Binding-site contacts:
Ligand atom CG contacts residue TYR14 of chain 1.K at 3.7 Å (hydrophobic).
Ligand atom CE3 contacts residue LEU13 of chain 1.G at 3.5 Å (hydrophobic).
Ligand atom NE1 contacts residue TYR14 of chain 1.K at 3.3 Å.
Ligand atom CA contacts residue GLU17 of chain 1.K at 3.8 Å.
Ligand atom CD1 contacts residue LEU13 of chain 1.K at 4.1 Å (hydrophobic).
Ligand atom CZ3 contacts residue TYR14 of chain 1.G at 4.2 Å (hydrophobic).
Ligand atom CH2 contacts residue LEU13 of chain 1.G at 4.1 Å (hydrophobic).
Ligand atom OH contacts residue TYR14 of chain 1.K at 4.2 Å.
Ligand atom CB contacts residue GLU17 of chain 1.K at 3.1 Å.
Ligand atom CD1 contacts residue GLU17 of chain 1.K at 3.4 Å.
Ligand atom OH contacts residue TYR14 of chain 1.G at 3.3 Å (h-bond).
Ligand atom NE1 contacts residue LEU13 of chain 1.K at 3.7 Å.
Ligand atom CZ2 contacts residue LEU13 of chain 1.G at 4.4 Å (hydrophobic).
Ligand atom CD2 contacts residue TYR14 of chain 1.K at 3.4 Å (hydrophobic).
Ligand atom OH contacts residue GLU17 of chain 1.G at 3.2 Å (salt-bridge).
Ligand atom CA contacts residue LEU13 of chain 1.G at 4.1 Å (hydrophobic).
Ligand atom NE1 contacts residue LEU13 of chain 1.G at 4.1 Å.
Ligand atom NZ contacts residue GLU17 of chain 1.K at 2.7 Å (salt-bridge).
Ligand atom CZ2 contacts residue LEU13 of chain 1.K at 4.3 Å (hydrophobic).
Ligand atom CZ2 contacts residue TYR14 of chain 1.K at 3.2 Å (hydrophobic).
Ligand atom CH2 contacts residue TYR14 of chain 1.K at 3.1 Å (hydrophobic).
Ligand atom CE2 contacts residue LEU13 of chain 1.G at 3.9 Å (hydrophobic).
Ligand atom CZ3 contacts residue GLU17 of chain 1.G at 4.1 Å.
Ligand atom CD2 contacts residue LEU13 of chain 1.G at 3.7 Å (hydrophobic).
Ligand atom CD1 contacts residue LEU13 of chain 1.G at 4.1 Å (hydrophobic).
Ligand atom CD1 contacts residue TYR14 of chain 1.K at 3.4 Å (hydrophobic).
Ligand atom CH2 contacts residue GLU17 of chain 1.G at 4.3 Å.
Ligand atom CE3 contacts residue TYR14 of chain 1.K at 3.9 Å (hydrophobic).
Ligand atom CZ3 contacts residue TYR14 of chain 1.K at 3.5 Å (hydrophobic).
Ligand atom CG contacts residue GLU17 of chain 1.K at 3.6 Å.
Ligand atom CG contacts residue LEU13 of chain 1.G at 3.9 Å (hydrophobic).
Ligand atom CE2 contacts residue LEU13 of chain 1.K at 4.3 Å (hydrophobic).
Ligand atom OH contacts residue LEU13 of chain 1.G at 3.4 Å.
Ligand atom CE2 contacts residue TYR14 of chain 1.K at 3.2 Å (hydrophobic).
Ligand atom CZ3 contacts residue LEU13 of chain 1.G at 3.5 Å (hydrophobic).
Ligand atom NZ contacts residue ARG22 of chain 1.L at 3.5 Å (salt-bridge).

Sequence of chain 1.L:
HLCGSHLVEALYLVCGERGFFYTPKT

The small molecule below binds the protein below.
Small molecule (SMILES): NCCc1c[nH]c2ccc(O)cc12

Sequence of chain 1.G:
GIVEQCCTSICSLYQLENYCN

Sequence of chain 1.K:
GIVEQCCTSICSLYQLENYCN